Binding-site contacts:
Ligand atom C5A contacts residue SER740 of chain 1.B at 3.4 Å.
Ligand atom O41 contacts residue LYS606 of chain 1.C at 2.7 Å (salt-bridge).
Ligand atom C6B contacts residue PHE848 of chain 1.B at 3.5 Å (hydrophobic).
Ligand atom O52 contacts residue SER680 of chain 1.B at 3.9 Å.
Ligand atom C6B contacts residue PHE873 of chain 1.C at 4.0 Å (hydrophobic).
Ligand atom O2 contacts residue ASN693 of chain 1.B at 3.6 Å (h-bond).
Ligand atom O11 contacts residue ASN853 of chain 1.B at 3.7 Å.
Ligand atom O52 contacts residue LYS606 of chain 1.C at 3.8 Å.
Ligand atom C4 contacts residue ARG852 of chain 1.B at 4.0 Å.
Ligand atom C7B contacts residue ILE747 of chain 1.B at 3.8 Å (hydrophobic).
Ligand atom C2C contacts residue SER851 of chain 1.B at 3.7 Å.
Ligand atom C5A contacts residue VAL743 of chain 1.B at 3.9 Å (hydrophobic).
Ligand atom P5 contacts residue ARG689 of chain 1.B at 3.6 Å.
Ligand atom C1C contacts residue SER851 of chain 1.B at 3.7 Å.
Ligand atom C6 contacts residue ASN693 of chain 1.B at 3.8 Å.
Ligand atom C3A contacts residue ILE697 of chain 1.B at 4.0 Å (hydrophobic).
Ligand atom C7B contacts residue PHE873 of chain 1.C at 4.0 Å (hydrophobic).
Ligand atom C3 contacts residue ARG852 of chain 1.B at 3.4 Å.
Ligand atom O42 contacts residue ARG852 of chain 1.B at 3.6 Å (salt-bridge).
Ligand atom O12 contacts residue ASN853 of chain 1.B at 3.7 Å.
Ligand atom O11 contacts residue ARG852 of chain 1.B at 2.9 Å (salt-bridge).
Ligand atom P4 contacts residue LYS606 of chain 1.C at 3.9 Å.
Ligand atom C3C contacts residue SER851 of chain 1.B at 3.7 Å.
Ligand atom O51 contacts residue ARG999 of chain 1.B at 2.6 Å (salt-bridge).
Ligand atom O1A contacts residue PHE736 of chain 1.B at 3.0 Å.
Ligand atom O3C contacts residue SER851 of chain 1.B at 3.5 Å.
Ligand atom C6 contacts residue TYR684 of chain 1.B at 3.8 Å (hydrophobic).
Ligand atom O52 contacts residue ARG689 of chain 1.B at 2.4 Å (salt-bridge).
Ligand atom O51 contacts residue SER680 of chain 1.B at 3.3 Å (h-bond).
Ligand atom O5 contacts residue LYS606 of chain 1.C at 3.5 Å (salt-bridge).
Ligand atom O3 contacts residue ARG852 of chain 1.B at 3.8 Å.
Ligand atom O1A contacts residue ILE697 of chain 1.B at 3.9 Å.
Ligand atom O1 contacts residue ASN693 of chain 1.B at 3.4 Å (h-bond).
Ligand atom O53 contacts residue ARG689 of chain 1.B at 3.1 Å (salt-bridge).
Ligand atom O6 contacts residue TYR684 of chain 1.B at 3.1 Å (h-bond).
Ligand atom O4 contacts residue ARG852 of chain 1.B at 3.1 Å (salt-bridge).
Ligand atom C8B contacts residue PHE873 of chain 1.C at 4.0 Å (hydrophobic).
Ligand atom O11 contacts residue SER851 of chain 1.B at 3.6 Å.
Ligand atom P4 contacts residue ARG852 of chain 1.B at 4.0 Å.
Ligand atom C7A contacts residue VAL744 of chain 1.B at 3.5 Å (hydrophobic).

Sequence of chain 1.B:
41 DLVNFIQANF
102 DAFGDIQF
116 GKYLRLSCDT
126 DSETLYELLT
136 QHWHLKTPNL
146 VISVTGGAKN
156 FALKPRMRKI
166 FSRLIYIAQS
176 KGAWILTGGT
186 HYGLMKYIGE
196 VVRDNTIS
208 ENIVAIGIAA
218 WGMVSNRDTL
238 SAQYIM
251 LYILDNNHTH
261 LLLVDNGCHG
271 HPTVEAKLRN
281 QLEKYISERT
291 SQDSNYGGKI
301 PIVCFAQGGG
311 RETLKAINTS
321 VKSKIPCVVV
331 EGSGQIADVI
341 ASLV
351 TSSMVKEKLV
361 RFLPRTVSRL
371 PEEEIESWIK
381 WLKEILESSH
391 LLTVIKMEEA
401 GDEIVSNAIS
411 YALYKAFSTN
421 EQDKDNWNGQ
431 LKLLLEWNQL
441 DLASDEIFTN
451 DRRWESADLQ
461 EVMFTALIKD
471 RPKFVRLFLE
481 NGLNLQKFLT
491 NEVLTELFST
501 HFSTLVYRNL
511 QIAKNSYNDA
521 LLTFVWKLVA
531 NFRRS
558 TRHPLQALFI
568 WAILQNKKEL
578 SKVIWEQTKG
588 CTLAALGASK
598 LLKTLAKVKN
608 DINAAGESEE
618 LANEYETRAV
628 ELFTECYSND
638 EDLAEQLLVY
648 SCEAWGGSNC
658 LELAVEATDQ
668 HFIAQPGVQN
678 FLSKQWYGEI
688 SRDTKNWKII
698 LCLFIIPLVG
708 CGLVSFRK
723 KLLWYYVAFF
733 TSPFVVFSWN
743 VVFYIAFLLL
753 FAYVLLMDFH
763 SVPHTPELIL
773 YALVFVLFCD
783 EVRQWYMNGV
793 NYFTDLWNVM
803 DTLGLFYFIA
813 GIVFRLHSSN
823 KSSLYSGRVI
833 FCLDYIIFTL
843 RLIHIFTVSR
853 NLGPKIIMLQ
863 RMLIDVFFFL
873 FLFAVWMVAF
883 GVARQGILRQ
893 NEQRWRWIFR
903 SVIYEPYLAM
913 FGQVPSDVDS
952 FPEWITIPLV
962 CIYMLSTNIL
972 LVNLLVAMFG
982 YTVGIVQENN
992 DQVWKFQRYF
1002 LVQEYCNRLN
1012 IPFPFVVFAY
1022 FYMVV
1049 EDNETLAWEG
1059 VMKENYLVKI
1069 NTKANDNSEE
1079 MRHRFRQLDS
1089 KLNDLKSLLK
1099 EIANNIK

Sequence of chain 1.C:
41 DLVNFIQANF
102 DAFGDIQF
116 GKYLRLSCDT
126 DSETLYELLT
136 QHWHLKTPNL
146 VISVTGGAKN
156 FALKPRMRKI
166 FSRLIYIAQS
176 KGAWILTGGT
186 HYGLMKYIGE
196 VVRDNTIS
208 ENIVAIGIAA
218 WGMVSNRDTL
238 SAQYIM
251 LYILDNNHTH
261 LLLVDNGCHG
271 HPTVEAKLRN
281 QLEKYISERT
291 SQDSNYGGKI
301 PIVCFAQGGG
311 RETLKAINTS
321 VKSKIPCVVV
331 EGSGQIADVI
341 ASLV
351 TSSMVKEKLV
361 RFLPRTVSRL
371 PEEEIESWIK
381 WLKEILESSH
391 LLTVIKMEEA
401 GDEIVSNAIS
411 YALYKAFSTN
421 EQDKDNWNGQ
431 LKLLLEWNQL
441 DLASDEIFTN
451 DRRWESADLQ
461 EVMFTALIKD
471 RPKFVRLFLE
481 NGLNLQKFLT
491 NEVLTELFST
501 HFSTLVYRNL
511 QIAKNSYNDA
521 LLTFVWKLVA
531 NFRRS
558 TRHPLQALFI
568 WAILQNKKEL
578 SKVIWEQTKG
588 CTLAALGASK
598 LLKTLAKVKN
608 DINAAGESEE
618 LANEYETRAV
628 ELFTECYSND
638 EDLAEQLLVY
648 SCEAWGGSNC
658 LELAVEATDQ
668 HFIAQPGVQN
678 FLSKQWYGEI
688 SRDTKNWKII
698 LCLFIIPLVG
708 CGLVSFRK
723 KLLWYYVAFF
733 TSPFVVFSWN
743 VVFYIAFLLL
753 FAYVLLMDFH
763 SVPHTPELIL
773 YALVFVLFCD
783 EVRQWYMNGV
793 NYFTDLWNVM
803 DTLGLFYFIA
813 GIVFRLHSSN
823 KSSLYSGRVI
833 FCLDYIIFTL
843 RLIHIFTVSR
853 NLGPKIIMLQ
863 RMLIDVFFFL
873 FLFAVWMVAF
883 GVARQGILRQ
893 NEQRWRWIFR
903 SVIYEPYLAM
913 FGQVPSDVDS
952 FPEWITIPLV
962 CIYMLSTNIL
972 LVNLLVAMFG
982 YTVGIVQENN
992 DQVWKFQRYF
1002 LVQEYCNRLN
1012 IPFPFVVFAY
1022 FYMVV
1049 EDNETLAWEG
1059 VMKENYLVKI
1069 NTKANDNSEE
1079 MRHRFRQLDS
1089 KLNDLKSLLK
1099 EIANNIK

A small-molecule ligand and the protein it binds are described below.
Small molecule (SMILES): CCCCCCCC(=O)OC[C@H](COP(=O)(O)O[C@@H]1[C@H](O)[C@H](O)[C@@H](OP(=O)(O)O)[C@H](OP(=O)(O)O)[C@H]1O)OC(=O)CCCCCCC